This protein binds this small molecule.
Small molecule (SMILES): Nc1ncnc2c1ncn2[C@@H]1O[C@H](CO[P](=O)(O)O[P](=O)(O)CP(=O)(O)O)[C@@H](O)[C@H]1O

Sequence of chain 1.A:
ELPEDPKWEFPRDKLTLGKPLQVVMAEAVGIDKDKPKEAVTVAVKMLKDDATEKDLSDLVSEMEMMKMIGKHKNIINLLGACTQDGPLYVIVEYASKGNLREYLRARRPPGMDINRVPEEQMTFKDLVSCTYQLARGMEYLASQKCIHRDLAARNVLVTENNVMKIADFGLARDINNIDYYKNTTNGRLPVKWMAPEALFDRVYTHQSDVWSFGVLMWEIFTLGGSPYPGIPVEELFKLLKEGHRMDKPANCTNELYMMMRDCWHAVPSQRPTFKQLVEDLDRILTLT

Binding-site contacts:
Ligand atom C2 contacts residue ALA123 of chain 1.A at 3.2 Å (hydrophobic).
Ligand atom C8 contacts residue VAL51 of chain 1.A at 4.1 Å (hydrophobic).
Ligand atom N6 contacts residue ALA123 of chain 1.A at 4.3 Å.
Ligand atom N3 contacts residue LEU43 of chain 1.A at 3.6 Å.
Ligand atom C5 contacts residue LEU43 of chain 1.A at 4.2 Å (hydrophobic).
Ligand atom C6 contacts residue GLU121 of chain 1.A at 3.9 Å.
Ligand atom C1' contacts residue LEU43 of chain 1.A at 4.2 Å (hydrophobic).
Ligand atom C6 contacts residue ALA123 of chain 1.A at 4.1 Å (hydrophobic).
Ligand atom N1 contacts residue LEU43 of chain 1.A at 4.2 Å.
Ligand atom C4 contacts residue LEU189 of chain 1.A at 4.0 Å (hydrophobic).
Ligand atom C6 contacts residue LEU189 of chain 1.A at 3.3 Å (hydrophobic).
Ligand atom C2 contacts residue LEU189 of chain 1.A at 4.2 Å (hydrophobic).
Ligand atom N6 contacts residue TYR122 of chain 1.A at 4.2 Å.
Ligand atom N6 contacts residue GLU121 of chain 1.A at 2.9 Å (salt-bridge).
Ligand atom C4' contacts residue LEU43 of chain 1.A at 3.8 Å (hydrophobic).
Ligand atom O2' contacts residue ASN127 of chain 1.A at 3.4 Å (h-bond).
Ligand atom N6 contacts residue LEU189 of chain 1.A at 3.5 Å.
Ligand atom N7 contacts residue VAL51 of chain 1.A at 3.9 Å.
Ligand atom N7 contacts residue LEU189 of chain 1.A at 3.9 Å.
Ligand atom C5 contacts residue LEU189 of chain 1.A at 3.5 Å (hydrophobic).
Ligand atom C2 contacts residue TYR122 of chain 1.A at 3.8 Å (hydrophobic).
Ligand atom C5 contacts residue ALA71 of chain 1.A at 4.4 Å (hydrophobic).
Ligand atom N1 contacts residue ALA123 of chain 1.A at 3.0 Å (h-bond).
Ligand atom N9 contacts residue LEU189 of chain 1.A at 4.2 Å.
Ligand atom C6 contacts residue ALA71 of chain 1.A at 3.7 Å (hydrophobic).
Ligand atom N6 contacts residue ILE104 of chain 1.A at 4.4 Å.
Ligand atom C5 contacts residue VAL51 of chain 1.A at 4.3 Å (hydrophobic).
Ligand atom N6 contacts residue VAL120 of chain 1.A at 3.5 Å.
Ligand atom N1 contacts residue GLU121 of chain 1.A at 4.0 Å.
Ligand atom N6 contacts residue ALA71 of chain 1.A at 3.3 Å.
Ligand atom N3 contacts residue LEU189 of chain 1.A at 4.2 Å.
Ligand atom N1 contacts residue TYR122 of chain 1.A at 3.8 Å.
Ligand atom N3 contacts residue ALA123 of chain 1.A at 3.9 Å.
Ligand atom N1 contacts residue LEU189 of chain 1.A at 3.7 Å.
Ligand atom C2 contacts residue LEU43 of chain 1.A at 3.8 Å (hydrophobic).
Ligand atom C4 contacts residue LEU43 of chain 1.A at 3.8 Å (hydrophobic).
Ligand atom N1 contacts residue ALA71 of chain 1.A at 4.1 Å.
Ligand atom N9 contacts residue LEU43 of chain 1.A at 4.4 Å.
Ligand atom C6 contacts residue LEU43 of chain 1.A at 4.4 Å (hydrophobic).
Ligand atom O4' contacts residue LEU43 of chain 1.A at 3.3 Å.